A protein and the small-molecule ligand that binds it are described below.
Small molecule (SMILES): O=C(O)CNC(=O)Cn1ccc2ccc(Br)cc21

Binding-site contacts:
Ligand atom BR contacts residue PLP1 of chain 3.G at 0.5 Å.
Ligand atom C7 contacts residue PLP1 of chain 3.G at 0.8 Å.
Ligand atom C11 contacts residue LYS6 of chain 3.A at 3.6 Å.
Ligand atom C13 contacts residue SER1 of chain 3.A at 3.2 Å.
Ligand atom O1 contacts residue PLP1 of chain 3.G at 0.8 Å (h-bond).
Ligand atom BR contacts residue SER1 of chain 3.A at 3.2 Å.
Ligand atom BR contacts residue THR5 of chain 3.A at 3.7 Å.
Ligand atom BR contacts residue LYS6 of chain 3.A at 3.7 Å.
Ligand atom C6 contacts residue PLP1 of chain 3.G at 0.7 Å.
Ligand atom C7 contacts residue SER1 of chain 3.A at 3.4 Å.
Ligand atom C9 contacts residue PLP1 of chain 3.G at 0.7 Å.
Ligand atom N2 contacts residue PLP1 of chain 3.G at 0.4 Å (h-bond).
Ligand atom N1 contacts residue LYS6 of chain 3.A at 3.9 Å.
Ligand atom C2 contacts residue LYS6 of chain 3.A at 3.8 Å.
Ligand atom N1 contacts residue PLP1 of chain 3.G at 0.9 Å.
Ligand atom O1 contacts residue LYS6 of chain 3.A at 3.9 Å.
Ligand atom C6 contacts residue LYS6 of chain 3.A at 3.9 Å.
Ligand atom O2 contacts residue LYS3 of chain 3.A at 3.6 Å (salt-bridge).
Ligand atom C9 contacts residue LYS6 of chain 3.A at 3.9 Å.
Ligand atom C3 contacts residue PLP1 of chain 3.G at 2.1 Å.
Ligand atom C10 contacts residue PLP1 of chain 3.G at 1.0 Å.
Ligand atom C7 contacts residue LYS6 of chain 3.A at 3.8 Å.
Ligand atom O3 contacts residue LYS3 of chain 3.A at 3.9 Å.
Ligand atom C6 contacts residue SER1 of chain 3.A at 3.8 Å.
Ligand atom O3 contacts residue SER1 of chain 3.A at 3.5 Å (h-bond).
Ligand atom N2 contacts residue LYS6 of chain 3.A at 3.2 Å (salt-bridge).
Ligand atom C2 contacts residue PLP1 of chain 3.G at 2.0 Å.
Ligand atom C13 contacts residue PLP1 of chain 3.G at 2.5 Å.
Ligand atom C12 contacts residue PLP1 of chain 3.G at 1.3 Å.
Ligand atom C8 contacts residue LYS6 of chain 3.A at 3.8 Å.
Ligand atom C3 contacts residue LYS6 of chain 3.A at 3.8 Å.
Ligand atom O2 contacts residue LYS6 of chain 3.A at 3.9 Å.
Ligand atom O2 contacts residue SER1 of chain 3.A at 2.9 Å (h-bond).
Ligand atom C8 contacts residue PLP1 of chain 3.G at 0.7 Å.
Ligand atom C11 contacts residue PLP1 of chain 3.G at 0.2 Å.
Ligand atom O2 contacts residue ASN2 of chain 3.A at 3.6 Å.
Ligand atom C5 contacts residue PLP1 of chain 3.G at 0.6 Å.
Ligand atom C4 contacts residue PLP1 of chain 3.G at 0.7 Å.
Ligand atom O3 contacts residue PLP1 of chain 3.G at 3.6 Å.
Ligand atom O2 contacts residue PLP1 of chain 3.G at 2.8 Å (h-bond).

Sequence of chain 2.A:
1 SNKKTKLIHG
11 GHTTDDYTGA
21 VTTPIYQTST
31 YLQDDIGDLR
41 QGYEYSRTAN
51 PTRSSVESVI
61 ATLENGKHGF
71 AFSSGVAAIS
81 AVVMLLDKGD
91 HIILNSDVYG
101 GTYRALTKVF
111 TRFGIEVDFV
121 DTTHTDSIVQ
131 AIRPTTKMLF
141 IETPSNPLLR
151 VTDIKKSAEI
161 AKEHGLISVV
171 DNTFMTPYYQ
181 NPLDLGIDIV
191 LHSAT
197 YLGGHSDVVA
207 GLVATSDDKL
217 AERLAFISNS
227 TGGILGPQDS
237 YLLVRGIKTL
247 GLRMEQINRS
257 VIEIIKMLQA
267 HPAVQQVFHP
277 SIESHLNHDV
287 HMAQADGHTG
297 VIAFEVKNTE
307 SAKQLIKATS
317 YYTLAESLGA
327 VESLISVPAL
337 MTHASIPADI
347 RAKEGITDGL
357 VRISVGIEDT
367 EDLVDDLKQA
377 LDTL

Sequence of chain 3.A:
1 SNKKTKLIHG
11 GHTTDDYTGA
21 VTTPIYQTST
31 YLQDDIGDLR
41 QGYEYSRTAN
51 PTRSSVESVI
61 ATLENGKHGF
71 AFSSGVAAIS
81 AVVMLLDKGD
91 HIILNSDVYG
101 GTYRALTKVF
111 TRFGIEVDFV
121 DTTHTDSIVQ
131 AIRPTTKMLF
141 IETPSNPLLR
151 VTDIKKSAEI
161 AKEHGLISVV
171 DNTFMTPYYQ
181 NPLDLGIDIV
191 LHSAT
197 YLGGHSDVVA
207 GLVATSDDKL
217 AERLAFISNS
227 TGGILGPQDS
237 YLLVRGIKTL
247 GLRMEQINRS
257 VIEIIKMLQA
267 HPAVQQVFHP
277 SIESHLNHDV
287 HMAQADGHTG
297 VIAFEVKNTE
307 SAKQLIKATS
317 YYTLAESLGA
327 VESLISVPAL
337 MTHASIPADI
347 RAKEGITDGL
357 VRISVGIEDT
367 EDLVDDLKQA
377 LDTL